Sequence of chain 1.H:
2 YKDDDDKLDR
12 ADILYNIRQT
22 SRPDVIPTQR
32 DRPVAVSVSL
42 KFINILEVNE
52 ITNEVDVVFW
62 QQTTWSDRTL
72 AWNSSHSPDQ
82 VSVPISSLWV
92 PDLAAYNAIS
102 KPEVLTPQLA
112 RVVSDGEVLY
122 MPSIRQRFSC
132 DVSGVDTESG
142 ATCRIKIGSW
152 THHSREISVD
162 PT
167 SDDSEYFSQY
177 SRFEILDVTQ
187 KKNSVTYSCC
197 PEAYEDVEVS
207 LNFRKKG

A protein and the small-molecule ligand that binds it are described below.
Small molecule (SMILES): Nc1nc(-c2ccc(C(F)(F)F)cc2)cc(N2CCOCC2)n1

Binding-site contacts:
Ligand atom F1 contacts residue THR152 of chain 1.G at 3.7 Å.
Ligand atom C4 contacts residue TRP151 of chain 1.G at 3.7 Å (hydrophobic).
Ligand atom F2 contacts residue LEU120 of chain 1.H at 3.7 Å.
Ligand atom C6 contacts residue TRP151 of chain 1.G at 3.6 Å (hydrophobic).
Ligand atom C5 contacts residue TRP61 of chain 1.H at 3.6 Å (hydrophobic).
Ligand atom C11 contacts residue TYR200 of chain 1.G at 3.4 Å (hydrophobic).
Ligand atom F3 contacts residue ARG112 of chain 1.H at 3.1 Å.
Ligand atom N3 contacts residue TRP151 of chain 1.G at 2.7 Å (h-bond).
Ligand atom C15 contacts residue TRP151 of chain 1.G at 3.2 Å (hydrophobic).
Ligand atom C5 contacts residue TRP151 of chain 1.G at 3.8 Å (hydrophobic).
Ligand atom N4 contacts residue SER150 of chain 1.G at 2.8 Å (h-bond).
Ligand atom C8 contacts residue TRP151 of chain 1.G at 3.4 Å (hydrophobic).
Ligand atom C1 contacts residue TYR193 of chain 1.G at 3.5 Å (hydrophobic).
Ligand atom F3 contacts residue LEU120 of chain 1.H at 3.9 Å.
Ligand atom O1 contacts residue TYR172 of chain 1.H at 3.9 Å.
Ligand atom C7 contacts residue SER150 of chain 1.G at 3.8 Å.
Ligand atom C2 contacts residue TYR193 of chain 1.G at 3.8 Å (hydrophobic).
Ligand atom F2 contacts residue MET122 of chain 1.H at 3.2 Å.
Ligand atom N1 contacts residue TYR97 of chain 1.G at 3.6 Å.
Ligand atom F1 contacts residue ARG112 of chain 1.H at 3.5 Å.
Ligand atom N3 contacts residue SER150 of chain 1.G at 4.0 Å.
Ligand atom C13 contacts residue ARG112 of chain 1.H at 4.0 Å.
Ligand atom C14 contacts residue TRP151 of chain 1.G at 3.7 Å (hydrophobic).
Ligand atom N2 contacts residue TYR193 of chain 1.G at 4.0 Å.
Ligand atom C10 contacts residue TYR200 of chain 1.G at 3.2 Å (hydrophobic).
Ligand atom N2 contacts residue TRP151 of chain 1.G at 4.0 Å.
Ligand atom N4 contacts residue TRP151 of chain 1.G at 3.9 Å.
Ligand atom C3 contacts residue TRP61 of chain 1.H at 4.0 Å (hydrophobic).
Ligand atom N1 contacts residue TRP151 of chain 1.G at 3.6 Å.
Ligand atom N4 contacts residue TYR200 of chain 1.G at 3.7 Å.
Ligand atom N4 contacts residue TYR97 of chain 1.G at 2.6 Å (h-bond).
Ligand atom C7 contacts residue TYR97 of chain 1.G at 3.6 Å (hydrophobic).
Ligand atom N1 contacts residue TYR193 of chain 1.G at 3.6 Å.
Ligand atom C10 contacts residue TRP151 of chain 1.G at 3.9 Å (hydrophobic).
Ligand atom C4 contacts residue TRP61 of chain 1.H at 3.9 Å (hydrophobic).
Ligand atom C9 contacts residue TRP151 of chain 1.G at 3.2 Å (hydrophobic).
Ligand atom C3 contacts residue TYR172 of chain 1.H at 3.4 Å (hydrophobic).
Ligand atom C7 contacts residue TRP151 of chain 1.G at 3.7 Å (hydrophobic).
Ligand atom N3 contacts residue TYR200 of chain 1.G at 3.8 Å.
Ligand atom C6 contacts residue TYR193 of chain 1.G at 3.8 Å (hydrophobic).

Sequence of chain 1.G:
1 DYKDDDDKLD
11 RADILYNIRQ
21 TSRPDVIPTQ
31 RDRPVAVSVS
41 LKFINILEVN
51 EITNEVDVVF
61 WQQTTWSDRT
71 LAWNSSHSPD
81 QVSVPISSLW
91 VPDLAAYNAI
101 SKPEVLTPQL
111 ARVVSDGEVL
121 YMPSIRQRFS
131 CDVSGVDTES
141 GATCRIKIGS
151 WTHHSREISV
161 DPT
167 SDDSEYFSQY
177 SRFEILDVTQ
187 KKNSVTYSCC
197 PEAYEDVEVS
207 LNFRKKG